Sequence of chain 2.A:
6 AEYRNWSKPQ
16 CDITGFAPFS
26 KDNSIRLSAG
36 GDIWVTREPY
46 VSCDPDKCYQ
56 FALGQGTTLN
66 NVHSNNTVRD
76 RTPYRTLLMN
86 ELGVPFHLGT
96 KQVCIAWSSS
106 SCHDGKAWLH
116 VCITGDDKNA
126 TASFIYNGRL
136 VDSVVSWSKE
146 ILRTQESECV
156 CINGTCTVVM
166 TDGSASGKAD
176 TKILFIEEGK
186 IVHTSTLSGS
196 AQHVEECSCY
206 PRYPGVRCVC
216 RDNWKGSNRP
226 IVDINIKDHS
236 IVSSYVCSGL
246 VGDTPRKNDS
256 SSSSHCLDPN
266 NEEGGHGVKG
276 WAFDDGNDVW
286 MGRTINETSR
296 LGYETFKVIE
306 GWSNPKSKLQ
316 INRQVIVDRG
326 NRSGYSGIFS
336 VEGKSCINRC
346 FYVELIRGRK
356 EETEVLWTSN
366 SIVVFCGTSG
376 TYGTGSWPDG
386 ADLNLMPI

A protein and the small-molecule ligand that binds it are described below.
Small molecule (SMILES): CC(=O)N[C@H]1[C@H](O[C@H]2[C@H](O)[C@@H](NC(C)=O)CO[C@@H]2CO)O[C@H](CO)[C@@H](O[C@@H]2O[C@H](CO[C@H]3O[C@H](CO)[C@@H](O)[C@H](O)[C@@H]3O)[C@@H](O)[C@H](O[C@H]3O[C@H](CO)[C@@H](O)[C@H](O)[C@@H]3O)[C@@H]2O)[C@@H]1O

Binding-site contacts:
Ligand atom O3 contacts residue GLN315 of chain 4.A at 3.4 Å (h-bond).
Ligand atom O4 contacts residue ARG318 of chain 4.A at 3.7 Å.
Ligand atom O5 contacts residue GLY378 of chain 4.A at 3.2 Å.
Ligand atom C6 contacts residue TYR377 of chain 4.A at 3.3 Å (hydrophobic).
Ligand atom O5 contacts residue THR379 of chain 4.A at 3.4 Å.
Ligand atom C3 contacts residue GLN315 of chain 4.A at 3.5 Å.
Ligand atom C1 contacts residue GLY378 of chain 4.A at 3.9 Å.
Ligand atom C2 contacts residue ARG318 of chain 4.A at 3.9 Å.
Ligand atom C3 contacts residue ASN124 of chain 2.A at 3.7 Å.
Ligand atom O7 contacts residue ASN124 of chain 2.A at 3.2 Å (h-bond).
Ligand atom O2 contacts residue GLN315 of chain 4.A at 3.3 Å.
Ligand atom O3 contacts residue ASN317 of chain 4.A at 3.0 Å (h-bond).
Ligand atom O3 contacts residue GLN315 of chain 4.A at 3.5 Å (h-bond).
Ligand atom C6 contacts residue GLY378 of chain 4.A at 3.5 Å.
Ligand atom C4 contacts residue GLN315 of chain 4.A at 3.4 Å.
Ligand atom O3 contacts residue ILE316 of chain 4.A at 3.8 Å.
Ligand atom C3 contacts residue ASN317 of chain 4.A at 3.6 Å.
Ligand atom O6 contacts residue GLY378 of chain 4.A at 2.8 Å (h-bond).
Ligand atom C5 contacts residue ASN124 of chain 2.A at 3.6 Å.
Ligand atom N2 contacts residue ASN124 of chain 2.A at 2.8 Å (h-bond).
Ligand atom C7 contacts residue ASN124 of chain 2.A at 3.2 Å.
Ligand atom O6 contacts residue THR379 of chain 4.A at 3.6 Å.
Ligand atom C8 contacts residue ASN317 of chain 4.A at 3.5 Å.
Ligand atom O2 contacts residue ILE316 of chain 4.A at 3.5 Å.
Ligand atom O5 contacts residue ILE316 of chain 4.A at 3.9 Å.
Ligand atom O4 contacts residue ARG318 of chain 4.A at 3.4 Å (salt-bridge).
Ligand atom O6 contacts residue ILE316 of chain 4.A at 3.7 Å.
Ligand atom C8 contacts residue TYR377 of chain 4.A at 3.8 Å (hydrophobic).
Ligand atom C5 contacts residue TYR377 of chain 4.A at 3.8 Å (hydrophobic).
Ligand atom O4 contacts residue ASN317 of chain 4.A at 3.7 Å.
Ligand atom C1 contacts residue ASN124 of chain 2.A at 1.4 Å.
Ligand atom O5 contacts residue ASN124 of chain 2.A at 2.4 Å (h-bond).
Ligand atom O3 contacts residue ASP254 of chain 4.A at 3.6 Å (salt-bridge).
Ligand atom O2 contacts residue ASN317 of chain 4.A at 3.7 Å.
Ligand atom O5 contacts residue TYR377 of chain 4.A at 3.9 Å.
Ligand atom O2 contacts residue ARG318 of chain 4.A at 3.5 Å (salt-bridge).
Ligand atom C7 contacts residue ASN317 of chain 4.A at 3.8 Å.
Ligand atom N2 contacts residue ASN317 of chain 4.A at 3.5 Å (h-bond).
Ligand atom O6 contacts residue TYR377 of chain 4.A at 3.5 Å.
Ligand atom C2 contacts residue ASN124 of chain 2.A at 2.3 Å.

Sequence of chain 4.A:
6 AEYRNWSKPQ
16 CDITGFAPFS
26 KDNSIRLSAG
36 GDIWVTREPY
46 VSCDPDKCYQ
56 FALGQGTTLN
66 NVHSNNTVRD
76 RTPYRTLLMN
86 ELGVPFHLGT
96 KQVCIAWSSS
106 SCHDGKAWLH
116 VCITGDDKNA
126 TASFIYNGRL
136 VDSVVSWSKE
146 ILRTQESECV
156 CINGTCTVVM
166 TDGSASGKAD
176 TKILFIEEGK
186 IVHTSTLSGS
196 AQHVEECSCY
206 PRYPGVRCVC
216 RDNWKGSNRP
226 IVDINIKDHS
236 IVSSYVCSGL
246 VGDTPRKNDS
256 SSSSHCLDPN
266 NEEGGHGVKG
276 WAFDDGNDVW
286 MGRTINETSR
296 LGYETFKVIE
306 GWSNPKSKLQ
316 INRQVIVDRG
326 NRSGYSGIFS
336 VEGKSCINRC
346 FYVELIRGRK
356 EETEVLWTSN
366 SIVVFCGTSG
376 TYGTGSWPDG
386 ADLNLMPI